The protein below binds the small molecule below.
Small molecule (SMILES): O=c1[nH]c2cc(-c3ccc(F)cc3)ccc2cc1O

Binding-site contacts:
Ligand atom C8 contacts residue ILE47 of chain 1.A at 3.6 Å (hydrophobic).
Ligand atom C10 contacts residue TYR33 of chain 1.A at 4.1 Å (hydrophobic).
Ligand atom C11 contacts residue LYS43 of chain 1.A at 4.0 Å.
Ligand atom F contacts residue GLU35 of chain 1.A at 3.8 Å.
Ligand atom O1 contacts residue MN1 of chain 1.B at 2.2 Å.
Ligand atom O contacts residue MN1 of chain 1.C at 2.1 Å.
Ligand atom C9 contacts residue TYR33 of chain 1.A at 3.9 Å (hydrophobic).
Ligand atom C contacts residue GLU128 of chain 1.A at 4.0 Å.
Ligand atom C contacts residue GLU89 of chain 1.A at 3.5 Å.
Ligand atom N contacts residue MN1 of chain 1.C at 3.4 Å.
Ligand atom O contacts residue HIS50 of chain 1.A at 3.0 Å.
Ligand atom C contacts residue MN1 of chain 1.B at 3.0 Å.
Ligand atom O contacts residue ASP117 of chain 1.A at 3.0 Å (salt-bridge).
Ligand atom O1 contacts residue HIS50 of chain 1.A at 3.0 Å (h-bond).
Ligand atom F contacts residue MET30 of chain 1.A at 3.4 Å.
Ligand atom C1 contacts residue HIS50 of chain 1.A at 3.3 Å.
Ligand atom C contacts residue MN1 of chain 1.C at 3.2 Å.
Ligand atom C12 contacts residue ILE47 of chain 1.A at 4.1 Å (hydrophobic).
Ligand atom F contacts residue TYR33 of chain 1.A at 3.4 Å.
Ligand atom N contacts residue GLU89 of chain 1.A at 3.2 Å (salt-bridge).
Ligand atom O contacts residue GLU128 of chain 1.A at 3.2 Å (salt-bridge).
Ligand atom C9 contacts residue ILE47 of chain 1.A at 3.6 Å (hydrophobic).
Ligand atom N contacts residue HIS50 of chain 1.A at 3.9 Å.
Ligand atom C10 contacts residue ILE47 of chain 1.A at 3.9 Å (hydrophobic).
Ligand atom C7 contacts residue ILE47 of chain 1.A at 3.8 Å (hydrophobic).
Ligand atom O1 contacts residue TYR139 of chain 1.A at 4.0 Å.
Ligand atom C1 contacts residue LYS143 of chain 1.A at 3.4 Å.
Ligand atom C11 contacts residue GLU35 of chain 1.A at 4.0 Å.
Ligand atom O1 contacts residue ILE129 of chain 1.A at 3.1 Å (h-bond).
Ligand atom C2 contacts residue LYS143 of chain 1.A at 3.9 Å.
Ligand atom O1 contacts residue GLU128 of chain 1.A at 3.0 Å (salt-bridge).
Ligand atom C9 contacts residue ALA29 of chain 1.A at 4.0 Å (hydrophobic).
Ligand atom C1 contacts residue GLU128 of chain 1.A at 3.9 Å.
Ligand atom C contacts residue HIS50 of chain 1.A at 3.3 Å.
Ligand atom C2 contacts residue TYR139 of chain 1.A at 4.1 Å (hydrophobic).
Ligand atom O1 contacts residue LYS143 of chain 1.A at 2.7 Å (salt-bridge).
Ligand atom O contacts residue GLU89 of chain 1.A at 3.1 Å (salt-bridge).
Ligand atom F contacts residue ALA29 of chain 1.A at 3.8 Å.
Ligand atom C1 contacts residue MN1 of chain 1.B at 2.9 Å.
Ligand atom O contacts residue MN1 of chain 1.B at 2.2 Å.

Sequence of chain 1.A:
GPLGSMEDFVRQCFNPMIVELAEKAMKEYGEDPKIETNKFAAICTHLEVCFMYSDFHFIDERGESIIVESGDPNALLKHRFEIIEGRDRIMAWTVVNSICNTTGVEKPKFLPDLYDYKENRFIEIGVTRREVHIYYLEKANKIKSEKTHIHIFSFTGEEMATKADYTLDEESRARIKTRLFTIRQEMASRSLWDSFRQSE